Sequence of chain 1.C:
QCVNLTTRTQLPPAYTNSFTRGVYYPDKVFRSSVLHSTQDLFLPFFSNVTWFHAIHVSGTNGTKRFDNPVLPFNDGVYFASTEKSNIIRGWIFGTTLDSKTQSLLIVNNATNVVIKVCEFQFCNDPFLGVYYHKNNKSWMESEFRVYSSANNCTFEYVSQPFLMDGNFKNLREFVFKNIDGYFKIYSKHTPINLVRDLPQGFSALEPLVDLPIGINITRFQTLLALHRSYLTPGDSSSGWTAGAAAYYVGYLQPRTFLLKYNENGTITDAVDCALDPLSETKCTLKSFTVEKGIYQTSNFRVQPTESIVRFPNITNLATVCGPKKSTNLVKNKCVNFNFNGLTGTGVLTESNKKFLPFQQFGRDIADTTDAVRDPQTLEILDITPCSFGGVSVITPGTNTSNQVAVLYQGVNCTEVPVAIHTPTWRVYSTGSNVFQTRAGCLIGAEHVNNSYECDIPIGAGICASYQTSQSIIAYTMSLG

Binding-site contacts:
Ligand atom O5 contacts residue ASN590 of chain 1.C at 2.4 Å (h-bond).
Ligand atom C2 contacts residue ASN590 of chain 1.C at 2.4 Å.
Ligand atom C1 contacts residue ASN590 of chain 1.C at 1.4 Å.
Ligand atom C4 contacts residue ASN590 of chain 1.C at 4.2 Å.
Ligand atom O6 contacts residue ASN590 of chain 1.C at 4.1 Å.
Ligand atom N2 contacts residue ASN590 of chain 1.C at 2.8 Å (h-bond).
Ligand atom C3 contacts residue ASN590 of chain 1.C at 3.8 Å.
Ligand atom C5 contacts residue ASN590 of chain 1.C at 3.7 Å.
Ligand atom C7 contacts residue ASN590 of chain 1.C at 3.1 Å.
Ligand atom O7 contacts residue THR591 of chain 1.C at 4.2 Å.
Ligand atom C8 contacts residue ASN590 of chain 1.C at 4.3 Å.
Ligand atom O7 contacts residue ASN590 of chain 1.C at 3.0 Å (h-bond).

A protein and the small-molecule ligand that binds it are described below.
Small molecule (SMILES): CC(=O)N[C@@H]1[C@@H](O)[C@H](O)[C@@H](CO)O[C@H]1O